Sequence of chain 1.D:
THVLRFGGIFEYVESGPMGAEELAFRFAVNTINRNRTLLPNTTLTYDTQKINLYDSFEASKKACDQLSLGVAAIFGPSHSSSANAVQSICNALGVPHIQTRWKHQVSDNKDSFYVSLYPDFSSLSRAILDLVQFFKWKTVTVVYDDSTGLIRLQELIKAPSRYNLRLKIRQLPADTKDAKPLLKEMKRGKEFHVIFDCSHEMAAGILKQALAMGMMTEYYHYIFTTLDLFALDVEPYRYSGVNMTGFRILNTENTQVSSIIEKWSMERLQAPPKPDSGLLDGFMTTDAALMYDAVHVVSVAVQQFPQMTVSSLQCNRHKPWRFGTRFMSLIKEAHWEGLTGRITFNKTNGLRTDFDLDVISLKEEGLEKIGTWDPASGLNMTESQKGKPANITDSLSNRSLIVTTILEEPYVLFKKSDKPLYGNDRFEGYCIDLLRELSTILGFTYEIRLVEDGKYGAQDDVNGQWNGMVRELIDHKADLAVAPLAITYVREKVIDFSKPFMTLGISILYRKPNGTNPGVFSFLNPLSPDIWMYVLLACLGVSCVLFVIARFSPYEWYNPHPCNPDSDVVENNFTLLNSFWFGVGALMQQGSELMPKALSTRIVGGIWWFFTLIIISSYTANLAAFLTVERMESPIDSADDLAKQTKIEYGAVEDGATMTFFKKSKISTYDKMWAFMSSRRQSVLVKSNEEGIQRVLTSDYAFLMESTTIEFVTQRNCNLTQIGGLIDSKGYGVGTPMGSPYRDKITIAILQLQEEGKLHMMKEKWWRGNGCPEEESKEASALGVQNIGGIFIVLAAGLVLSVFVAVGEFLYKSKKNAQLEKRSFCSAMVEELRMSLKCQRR

This small molecule binds to this protein.
Small molecule (SMILES): CC(=O)N[C@H]1[C@H](O[C@H]2[C@H](O)[C@@H](NC(C)=O)CO[C@@H]2CO)O[C@H](CO)[C@@H](O[C@@H]2O[C@H](CO)[C@@H](O)[C@H](O)[C@@H]2O)[C@@H]1O

Binding-site contacts:
Ligand atom C1 contacts residue ASN412 of chain 1.D at 1.4 Å.
Ligand atom C2 contacts residue ASN412 of chain 1.D at 2.4 Å.
Ligand atom C7 contacts residue ASN412 of chain 1.D at 3.8 Å.
Ligand atom O5 contacts residue ASN412 of chain 1.D at 2.2 Å (h-bond).
Ligand atom C3 contacts residue ASN412 of chain 1.D at 3.5 Å.
Ligand atom N2 contacts residue ASN412 of chain 1.D at 3.5 Å (h-bond).
Ligand atom C4 contacts residue ASN412 of chain 1.D at 4.1 Å.
Ligand atom O3 contacts residue ASN412 of chain 1.D at 3.8 Å.
Ligand atom O6 contacts residue THR414 of chain 1.D at 3.4 Å.
Ligand atom C5 contacts residue ASN412 of chain 1.D at 3.5 Å.
Ligand atom O6 contacts residue ASN412 of chain 1.D at 4.2 Å.
Ligand atom C6 contacts residue ASN412 of chain 1.D at 4.5 Å.
Ligand atom O7 contacts residue ASN412 of chain 1.D at 3.4 Å (h-bond).